Binding-site contacts:
Ligand atom C1 contacts residue VAL307 of chain 1.A at 3.9 Å (hydrophobic).
Ligand atom C7 contacts residue VAL138 of chain 1.A at 3.9 Å (hydrophobic).
Ligand atom O5 contacts residue VAL307 of chain 1.A at 3.9 Å.
Ligand atom N2 contacts residue ASN146 of chain 1.A at 3.0 Å (h-bond).
Ligand atom C5 contacts residue ASN146 of chain 1.A at 3.6 Å.
Ligand atom O3 contacts residue ASP95 of chain 1.A at 3.9 Å.
Ligand atom C2 contacts residue ASN146 of chain 1.A at 2.4 Å.
Ligand atom C8 contacts residue PHE243 of chain 1.A at 4.2 Å (hydrophobic).
Ligand atom C6 contacts residue VAL307 of chain 1.A at 4.0 Å (hydrophobic).
Ligand atom O7 contacts residue VAL138 of chain 1.A at 3.6 Å.
Ligand atom O4 contacts residue VAL307 of chain 1.A at 4.2 Å.
Ligand atom O4 contacts residue ASP95 of chain 1.A at 4.3 Å.
Ligand atom O4 contacts residue ARG246 of chain 1.A at 3.5 Å (salt-bridge).
Ligand atom C3 contacts residue CYS306 of chain 1.A at 4.5 Å (hydrophobic).
Ligand atom C3 contacts residue VAL307 of chain 1.A at 4.0 Å (hydrophobic).
Ligand atom O7 contacts residue PRO96 of chain 1.A at 3.5 Å.
Ligand atom O3 contacts residue ARG246 of chain 1.A at 3.9 Å.
Ligand atom C4 contacts residue ASN146 of chain 1.A at 4.1 Å.
Ligand atom C8 contacts residue SER308 of chain 1.A at 4.3 Å.
Ligand atom O7 contacts residue ASN146 of chain 1.A at 3.7 Å.
Ligand atom C8 contacts residue ASN244 of chain 1.A at 4.0 Å.
Ligand atom N2 contacts residue SER308 of chain 1.A at 3.3 Å (h-bond).
Ligand atom C8 contacts residue LEU145 of chain 1.A at 4.1 Å (hydrophobic).
Ligand atom C8 contacts residue VAL138 of chain 1.A at 3.7 Å (hydrophobic).
Ligand atom O5 contacts residue LYS136 of chain 1.A at 4.2 Å.
Ligand atom C3 contacts residue SER308 of chain 1.A at 4.3 Å.
Ligand atom C4 contacts residue VAL307 of chain 1.A at 4.0 Å (hydrophobic).
Ligand atom O5 contacts residue ASN146 of chain 1.A at 2.3 Å (h-bond).
Ligand atom C7 contacts residue SER308 of chain 1.A at 4.3 Å.
Ligand atom O3 contacts residue CYS306 of chain 1.A at 3.8 Å.
Ligand atom C4 contacts residue ASP95 of chain 1.A at 4.0 Å.
Ligand atom C7 contacts residue ASN146 of chain 1.A at 3.6 Å.
Ligand atom O6 contacts residue LYS136 of chain 1.A at 3.5 Å (salt-bridge).
Ligand atom C1 contacts residue ASN146 of chain 1.A at 1.4 Å.
Ligand atom C3 contacts residue ASN146 of chain 1.A at 3.8 Å.
Ligand atom C2 contacts residue SER308 of chain 1.A at 4.0 Å.
Ligand atom C3 contacts residue ASP95 of chain 1.A at 4.4 Å.
Ligand atom C5 contacts residue VAL307 of chain 1.A at 3.2 Å (hydrophobic).
Ligand atom C1 contacts residue SER308 of chain 1.A at 3.9 Å.

Sequence of chain 1.A:
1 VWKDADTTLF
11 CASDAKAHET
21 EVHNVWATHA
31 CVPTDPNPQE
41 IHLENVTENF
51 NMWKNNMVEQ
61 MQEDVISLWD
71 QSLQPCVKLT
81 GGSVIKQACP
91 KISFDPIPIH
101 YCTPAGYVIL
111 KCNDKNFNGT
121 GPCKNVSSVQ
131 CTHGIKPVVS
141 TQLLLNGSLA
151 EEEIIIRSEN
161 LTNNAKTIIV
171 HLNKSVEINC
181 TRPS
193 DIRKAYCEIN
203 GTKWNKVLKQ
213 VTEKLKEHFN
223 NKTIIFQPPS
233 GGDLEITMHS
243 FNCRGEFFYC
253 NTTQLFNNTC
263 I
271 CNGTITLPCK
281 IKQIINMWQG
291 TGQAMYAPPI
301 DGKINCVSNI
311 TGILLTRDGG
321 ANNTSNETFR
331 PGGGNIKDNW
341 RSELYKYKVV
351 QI

A protein and the small-molecule ligand that binds it are described below.
Small molecule (SMILES): CC(=O)N[C@@H]1[C@@H](O)[C@H](O)[C@@H](CO)O[C@H]1O